Binding-site contacts:
Ligand atom C2 contacts residue ASN103 of chain 1.D at 2.5 Å.
Ligand atom C3 contacts residue ASN103 of chain 1.D at 3.8 Å.
Ligand atom C5 contacts residue ASN103 of chain 1.D at 3.7 Å.
Ligand atom O6 contacts residue ASP110 of chain 1.D at 4.0 Å.
Ligand atom C1 contacts residue ASN103 of chain 1.D at 1.4 Å.
Ligand atom C5 contacts residue ARG113 of chain 1.D at 3.9 Å.
Ligand atom C1 contacts residue ARG113 of chain 1.D at 4.0 Å.
Ligand atom O7 contacts residue THR102 of chain 1.D at 3.9 Å.
Ligand atom C4 contacts residue ASN103 of chain 1.D at 4.2 Å.
Ligand atom C6 contacts residue ASP110 of chain 1.D at 3.5 Å.
Ligand atom C7 contacts residue LYS117 of chain 1.D at 3.6 Å.
Ligand atom C8 contacts residue ASN103 of chain 1.D at 3.4 Å.
Ligand atom C7 contacts residue ASN103 of chain 1.D at 3.4 Å.
Ligand atom O7 contacts residue LYS117 of chain 1.D at 2.9 Å (salt-bridge).
Ligand atom N2 contacts residue LYS117 of chain 1.D at 3.6 Å (salt-bridge).
Ligand atom O5 contacts residue ASN103 of chain 1.D at 2.4 Å (h-bond).
Ligand atom N2 contacts residue ASN103 of chain 1.D at 2.9 Å (h-bond).
Ligand atom C6 contacts residue ARG113 of chain 1.D at 3.5 Å.
Ligand atom O7 contacts residue ASN103 of chain 1.D at 3.9 Å.
Ligand atom O7 contacts residue CYS101 of chain 1.D at 3.8 Å.
Ligand atom O5 contacts residue ARG113 of chain 1.D at 3.1 Å.

The small molecule below binds the protein below.
Small molecule (SMILES): CC(=O)N[C@@H]1[C@@H](O)[C@H](O)[C@@H](CO)O[C@H]1O

Sequence of chain 1.D:
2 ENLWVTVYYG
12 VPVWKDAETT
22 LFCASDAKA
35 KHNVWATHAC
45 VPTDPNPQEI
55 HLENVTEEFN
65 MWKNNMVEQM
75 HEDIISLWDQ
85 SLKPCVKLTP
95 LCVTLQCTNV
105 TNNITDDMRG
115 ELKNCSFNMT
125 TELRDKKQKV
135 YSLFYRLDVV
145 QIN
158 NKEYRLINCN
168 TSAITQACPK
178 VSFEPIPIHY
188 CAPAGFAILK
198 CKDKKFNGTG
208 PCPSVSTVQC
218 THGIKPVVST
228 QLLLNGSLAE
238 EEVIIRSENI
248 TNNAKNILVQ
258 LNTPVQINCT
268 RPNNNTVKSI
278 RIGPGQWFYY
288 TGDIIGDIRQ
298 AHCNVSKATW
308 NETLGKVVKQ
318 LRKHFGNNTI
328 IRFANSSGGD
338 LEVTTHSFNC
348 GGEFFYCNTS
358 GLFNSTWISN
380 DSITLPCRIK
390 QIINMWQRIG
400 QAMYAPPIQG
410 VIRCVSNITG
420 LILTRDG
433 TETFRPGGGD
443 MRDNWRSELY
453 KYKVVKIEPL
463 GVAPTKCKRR